The small molecule below binds the protein below.
Small molecule (SMILES): Nc1ncnc2c1ncn2[C@@H]1O[C@H](CO[P](=O)(O)O[P](=O)(O)NP(=O)(O)O)[C@@H](O)[C@H]1O

Sequence of chain 1.D:
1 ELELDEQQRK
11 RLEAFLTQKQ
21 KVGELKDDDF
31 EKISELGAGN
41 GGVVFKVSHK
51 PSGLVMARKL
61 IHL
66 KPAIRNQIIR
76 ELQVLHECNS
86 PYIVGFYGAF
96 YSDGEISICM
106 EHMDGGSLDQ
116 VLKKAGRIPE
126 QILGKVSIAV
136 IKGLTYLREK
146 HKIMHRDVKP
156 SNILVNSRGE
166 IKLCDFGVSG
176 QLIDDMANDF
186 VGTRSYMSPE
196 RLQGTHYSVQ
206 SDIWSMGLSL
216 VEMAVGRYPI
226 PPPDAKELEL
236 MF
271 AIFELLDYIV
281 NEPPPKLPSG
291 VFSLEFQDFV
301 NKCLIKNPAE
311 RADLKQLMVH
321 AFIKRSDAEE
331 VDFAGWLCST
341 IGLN

Binding-site contacts:
Ligand atom N6 contacts residue LEU159 of chain 1.D at 3.6 Å.
Ligand atom O2A contacts residue CYS169 of chain 1.D at 3.5 Å (h-bond).
Ligand atom C5' contacts residue ALA38 of chain 1.D at 3.8 Å (hydrophobic).
Ligand atom C2' contacts residue SER112 of chain 1.D at 3.5 Å.
Ligand atom N6 contacts residue ALA57 of chain 1.D at 3.5 Å.
Ligand atom C3' contacts residue SER156 of chain 1.D at 3.4 Å.
Ligand atom O3' contacts residue SER156 of chain 1.D at 2.8 Å (h-bond).
Ligand atom N1 contacts residue MET108 of chain 1.D at 3.2 Å (h-bond).
Ligand atom O2A contacts residue LYS59 of chain 1.D at 3.8 Å.
Ligand atom O1A contacts residue SER156 of chain 1.D at 3.9 Å.
Ligand atom N6 contacts residue MET105 of chain 1.D at 3.8 Å.
Ligand atom O2B contacts residue GLY39 of chain 1.D at 3.4 Å.
Ligand atom N6 contacts residue GLU106 of chain 1.D at 2.8 Å (salt-bridge).
Ligand atom C1' contacts residue GLY37 of chain 1.D at 3.8 Å.
Ligand atom O1G contacts residue LYS154 of chain 1.D at 3.4 Å.
Ligand atom C5 contacts residue LEU159 of chain 1.D at 3.6 Å (hydrophobic).
Ligand atom O1A contacts residue ASN157 of chain 1.D at 3.1 Å (h-bond).
Ligand atom O2B contacts residue ASN40 of chain 1.D at 2.9 Å (h-bond).
Ligand atom N3 contacts residue LEU36 of chain 1.D at 3.7 Å.
Ligand atom N7 contacts residue MET105 of chain 1.D at 3.6 Å.
Ligand atom C4' contacts residue GLY37 of chain 1.D at 3.8 Å.
Ligand atom O3A contacts residue GLY39 of chain 1.D at 3.6 Å.
Ligand atom C6 contacts residue ALA57 of chain 1.D at 3.7 Å (hydrophobic).
Ligand atom C2 contacts residue LEU36 of chain 1.D at 3.6 Å (hydrophobic).
Ligand atom O3' contacts residue SER112 of chain 1.D at 3.0 Å (h-bond).
Ligand atom O1G contacts residue ASN157 of chain 1.D at 3.2 Å (h-bond).
Ligand atom C5' contacts residue GLY39 of chain 1.D at 3.1 Å.
Ligand atom C2 contacts residue MET108 of chain 1.D at 3.4 Å (hydrophobic).
Ligand atom C3' contacts residue SER112 of chain 1.D at 3.8 Å.
Ligand atom C6 contacts residue LEU159 of chain 1.D at 3.5 Å (hydrophobic).
Ligand atom O4' contacts residue GLY37 of chain 1.D at 3.4 Å.
Ligand atom O3G contacts residue GLY39 of chain 1.D at 3.2 Å.
Ligand atom O2G contacts residue ASN40 of chain 1.D at 3.1 Å (h-bond).
Ligand atom O1B contacts residue LYS59 of chain 1.D at 2.9 Å.
Ligand atom O2' contacts residue SER112 of chain 1.D at 2.9 Å (h-bond).
Ligand atom O2' contacts residue GLN115 of chain 1.D at 3.2 Å (h-bond).
Ligand atom O5' contacts residue VAL44 of chain 1.D at 3.8 Å.
Ligand atom O4' contacts residue VAL44 of chain 1.D at 3.6 Å.
Ligand atom C6 contacts residue GLU106 of chain 1.D at 3.9 Å.
Ligand atom C8 contacts residue VAL44 of chain 1.D at 3.4 Å (hydrophobic).